Binding-site contacts:
Ligand atom C3 contacts residue SER357 of chain 1.A at 4.5 Å.
Ligand atom C5 contacts residue ASN355 of chain 1.A at 3.7 Å.
Ligand atom N2 contacts residue ASN355 of chain 1.A at 2.9 Å (h-bond).
Ligand atom C8 contacts residue ASN355 of chain 1.A at 3.8 Å.
Ligand atom O7 contacts residue ASN355 of chain 1.A at 3.2 Å (h-bond).
Ligand atom C1 contacts residue ASN355 of chain 1.A at 1.5 Å.
Ligand atom C2 contacts residue ASN355 of chain 1.A at 2.5 Å.
Ligand atom C8 contacts residue THR341 of chain 1.A at 3.5 Å.
Ligand atom C3 contacts residue ASN355 of chain 1.A at 3.8 Å.
Ligand atom C7 contacts residue ASN355 of chain 1.A at 3.2 Å.
Ligand atom C8 contacts residue ASN332 of chain 1.A at 4.1 Å.
Ligand atom N2 contacts residue ASN332 of chain 1.A at 4.0 Å.
Ligand atom O5 contacts residue SER357 of chain 1.A at 4.2 Å.
Ligand atom N2 contacts residue SER357 of chain 1.A at 4.2 Å.
Ligand atom C8 contacts residue THR342 of chain 1.A at 4.4 Å.
Ligand atom C5 contacts residue SER357 of chain 1.A at 4.4 Å.
Ligand atom C2 contacts residue SER357 of chain 1.A at 4.3 Å.
Ligand atom C1 contacts residue SER357 of chain 1.A at 3.5 Å.
Ligand atom O5 contacts residue ASN355 of chain 1.A at 2.4 Å (h-bond).
Ligand atom C8 contacts residue SER333 of chain 1.A at 3.8 Å.
Ligand atom O3 contacts residue ASN332 of chain 1.A at 3.9 Å.
Ligand atom C3 contacts residue ASN332 of chain 1.A at 4.4 Å.
Ligand atom C4 contacts residue ASN355 of chain 1.A at 4.2 Å.

Sequence of chain 1.A:
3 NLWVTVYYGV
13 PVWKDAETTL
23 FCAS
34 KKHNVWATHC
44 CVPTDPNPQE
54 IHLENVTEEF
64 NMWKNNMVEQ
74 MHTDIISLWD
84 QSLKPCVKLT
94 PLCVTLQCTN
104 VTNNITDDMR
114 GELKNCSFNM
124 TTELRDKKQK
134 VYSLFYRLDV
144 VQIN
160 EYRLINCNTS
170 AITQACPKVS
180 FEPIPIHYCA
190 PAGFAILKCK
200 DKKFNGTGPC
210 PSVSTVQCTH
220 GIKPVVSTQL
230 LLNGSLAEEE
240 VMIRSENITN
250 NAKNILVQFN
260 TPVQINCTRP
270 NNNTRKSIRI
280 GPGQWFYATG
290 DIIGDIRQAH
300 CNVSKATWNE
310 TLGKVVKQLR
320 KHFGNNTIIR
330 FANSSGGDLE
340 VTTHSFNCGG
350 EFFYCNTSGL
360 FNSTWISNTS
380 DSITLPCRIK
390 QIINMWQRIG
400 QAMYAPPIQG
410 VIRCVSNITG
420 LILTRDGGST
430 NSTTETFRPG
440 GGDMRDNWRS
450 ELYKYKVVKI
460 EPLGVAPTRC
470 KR

A small-molecule ligand and the protein it binds are described below.
Small molecule (SMILES): CC(=O)N[C@@H]1[C@@H](O)[C@H](O)[C@@H](CO)O[C@H]1O